A small-molecule ligand and the protein it binds are described below.
Small molecule (SMILES): CC(=O)N[C@H]1[C@H](O[C@H]2[C@H](O[C@H]3O[C@@H](C)[C@@H](O)[C@@H](O)[C@@H]3O)[C@@H](NC(C)=O)CO[C@@H]2CO[C@@H]2O[C@@H](C)[C@@H](O)[C@@H](O)[C@@H]2O)O[C@H](CO)[C@@H](O)[C@@H]1O

Sequence of chain 4.F:
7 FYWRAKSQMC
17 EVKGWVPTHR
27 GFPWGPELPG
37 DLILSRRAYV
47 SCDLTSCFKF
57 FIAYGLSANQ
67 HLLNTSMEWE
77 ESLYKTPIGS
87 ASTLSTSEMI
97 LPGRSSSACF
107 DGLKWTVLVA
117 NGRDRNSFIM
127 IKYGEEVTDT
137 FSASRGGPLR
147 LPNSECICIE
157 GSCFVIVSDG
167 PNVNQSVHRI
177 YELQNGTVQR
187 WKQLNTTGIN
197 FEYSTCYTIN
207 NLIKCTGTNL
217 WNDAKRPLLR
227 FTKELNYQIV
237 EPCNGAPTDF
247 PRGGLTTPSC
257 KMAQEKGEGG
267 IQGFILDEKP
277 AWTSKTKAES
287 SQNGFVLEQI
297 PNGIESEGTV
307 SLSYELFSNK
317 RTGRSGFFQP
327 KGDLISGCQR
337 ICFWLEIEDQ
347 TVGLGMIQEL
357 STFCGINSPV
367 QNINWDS

Binding-site contacts:
Ligand atom C8 contacts residue ASN191 of chain 4.F at 4.4 Å.
Ligand atom O4 contacts residue ILE235 of chain 4.F at 2.7 Å (h-bond).
Ligand atom C2 contacts residue ASN191 of chain 4.F at 2.3 Å.
Ligand atom C5 contacts residue ASN191 of chain 4.F at 4.1 Å.
Ligand atom C6 contacts residue THR193 of chain 4.F at 3.6 Å.
Ligand atom C7 contacts residue ASN191 of chain 4.F at 3.4 Å.
Ligand atom O5 contacts residue ASN191 of chain 4.F at 2.4 Å (h-bond).
Ligand atom C6 contacts residue ILE195 of chain 4.F at 3.9 Å (hydrophobic).
Ligand atom C6 contacts residue ILE235 of chain 4.F at 4.1 Å (hydrophobic).
Ligand atom O5 contacts residue THR193 of chain 4.F at 4.1 Å.
Ligand atom C3 contacts residue ASN191 of chain 4.F at 3.7 Å.
Ligand atom C4 contacts residue ASN191 of chain 4.F at 4.2 Å.
Ligand atom C1 contacts residue ASN191 of chain 4.F at 1.4 Å.
Ligand atom C6 contacts residue ASN191 of chain 4.F at 3.6 Å.
Ligand atom C5 contacts residue THR193 of chain 4.F at 3.8 Å.
Ligand atom O3 contacts residue ILE235 of chain 4.F at 3.4 Å (h-bond).
Ligand atom N2 contacts residue ASN191 of chain 4.F at 2.8 Å (h-bond).
Ligand atom C4 contacts residue ILE235 of chain 4.F at 3.5 Å (hydrophobic).
Ligand atom C5 contacts residue THR193 of chain 4.F at 4.5 Å.
Ligand atom O4 contacts residue VAL236 of chain 4.F at 4.4 Å.
Ligand atom C6 contacts residue THR193 of chain 4.F at 4.2 Å.
Ligand atom O7 contacts residue ASN191 of chain 4.F at 3.7 Å.
Ligand atom C5 contacts residue ASN191 of chain 4.F at 3.7 Å.
Ligand atom O5 contacts residue THR193 of chain 4.F at 3.9 Å.
Ligand atom C1 contacts residue THR193 of chain 4.F at 4.0 Å.
Ligand atom C3 contacts residue ILE235 of chain 4.F at 4.0 Å (hydrophobic).
Ligand atom C8 contacts residue THR193 of chain 4.F at 4.2 Å.
Ligand atom C6 contacts residue THR192 of chain 4.F at 4.0 Å.